This small molecule binds to this protein.
Small molecule (SMILES): CC(=O)N[C@H]1[C@H](O[C@H]2[C@H](O)[C@@H](NC(C)=O)CO[C@@H]2CO)O[C@H](CO)[C@@H](O[C@@H]2O[C@H](CO)[C@@H](O)[C@H](O)[C@@H]2O)[C@@H]1O

Binding-site contacts:
Ligand atom N2 contacts residue ALA113 of chain 1.A at 4.3 Å.
Ligand atom C3 contacts residue ASN117 of chain 1.A at 3.8 Å.
Ligand atom C1 contacts residue ARG120 of chain 1.A at 3.8 Å.
Ligand atom C5 contacts residue ASN117 of chain 1.A at 3.5 Å.
Ligand atom C4 contacts residue ASN117 of chain 1.A at 4.2 Å.
Ligand atom C8 contacts residue LEU114 of chain 1.A at 3.7 Å (hydrophobic).
Ligand atom C1 contacts residue ASN117 of chain 1.A at 1.4 Å.
Ligand atom O5 contacts residue ARG120 of chain 1.A at 3.1 Å (salt-bridge).
Ligand atom C5 contacts residue ARG120 of chain 1.A at 3.7 Å.
Ligand atom O5 contacts residue ASN117 of chain 1.A at 2.2 Å (h-bond).
Ligand atom C8 contacts residue GLN110 of chain 1.A at 3.7 Å.
Ligand atom C6 contacts residue ARG120 of chain 1.A at 3.8 Å.
Ligand atom C7 contacts residue ASN117 of chain 1.A at 3.6 Å.
Ligand atom O7 contacts residue ASN117 of chain 1.A at 3.9 Å.
Ligand atom C8 contacts residue ALA113 of chain 1.A at 4.0 Å (hydrophobic).
Ligand atom N2 contacts residue ASN117 of chain 1.A at 3.0 Å (h-bond).
Ligand atom C2 contacts residue ASN117 of chain 1.A at 2.5 Å.

Sequence of chain 1.A:
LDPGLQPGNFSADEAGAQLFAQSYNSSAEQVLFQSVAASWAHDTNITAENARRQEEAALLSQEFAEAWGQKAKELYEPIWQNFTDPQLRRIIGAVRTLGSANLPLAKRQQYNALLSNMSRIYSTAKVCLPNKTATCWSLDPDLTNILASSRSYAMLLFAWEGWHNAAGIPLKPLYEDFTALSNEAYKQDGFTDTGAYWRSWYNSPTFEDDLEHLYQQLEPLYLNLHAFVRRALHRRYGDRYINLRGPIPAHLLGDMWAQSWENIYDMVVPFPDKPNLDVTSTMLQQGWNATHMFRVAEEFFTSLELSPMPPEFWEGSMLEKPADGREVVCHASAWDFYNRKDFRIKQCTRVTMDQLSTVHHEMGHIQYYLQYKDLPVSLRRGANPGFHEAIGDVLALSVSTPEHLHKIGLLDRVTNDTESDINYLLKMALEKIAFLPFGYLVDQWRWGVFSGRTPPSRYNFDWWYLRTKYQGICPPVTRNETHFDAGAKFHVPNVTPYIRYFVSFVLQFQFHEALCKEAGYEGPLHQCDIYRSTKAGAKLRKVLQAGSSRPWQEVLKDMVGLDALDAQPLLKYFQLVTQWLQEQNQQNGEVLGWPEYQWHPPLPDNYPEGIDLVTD